Binding-site contacts:
Ligand atom C4 contacts residue ASN316 of chain 1.A at 4.2 Å.
Ligand atom O5 contacts residue ASN316 of chain 1.A at 2.3 Å (h-bond).
Ligand atom O6 contacts residue THR318 of chain 1.A at 4.0 Å.
Ligand atom N2 contacts residue NA1 of chain 1.K at 4.0 Å.
Ligand atom O5 contacts residue THR318 of chain 1.A at 4.1 Å.
Ligand atom C6 contacts residue ASP319 of chain 1.A at 3.3 Å.
Ligand atom C5 contacts residue ASN316 of chain 1.A at 3.6 Å.
Ligand atom O6 contacts residue ASP319 of chain 1.A at 2.9 Å (salt-bridge).
Ligand atom C2 contacts residue ASN316 of chain 1.A at 2.3 Å.
Ligand atom C1 contacts residue NA1 of chain 1.K at 4.0 Å.
Ligand atom O7 contacts residue ASN316 of chain 1.A at 4.2 Å.
Ligand atom C1 contacts residue THR318 of chain 1.A at 4.1 Å.
Ligand atom C8 contacts residue ASN316 of chain 1.A at 3.6 Å.
Ligand atom O5 contacts residue ASP319 of chain 1.A at 3.2 Å (salt-bridge).
Ligand atom C2 contacts residue NA1 of chain 1.K at 4.5 Å.
Ligand atom C7 contacts residue ASN316 of chain 1.A at 3.4 Å.
Ligand atom N2 contacts residue ASN316 of chain 1.A at 2.8 Å (h-bond).
Ligand atom O7 contacts residue ILE249 of chain 1.A at 4.4 Å.
Ligand atom C1 contacts residue ASP319 of chain 1.A at 4.0 Å.
Ligand atom C3 contacts residue ASN316 of chain 1.A at 3.7 Å.
Ligand atom C1 contacts residue ASN316 of chain 1.A at 1.4 Å.
Ligand atom O7 contacts residue THR318 of chain 1.A at 4.3 Å.
Ligand atom C5 contacts residue ASP319 of chain 1.A at 3.9 Å.
Ligand atom C5 contacts residue THR318 of chain 1.A at 4.1 Å.

This small molecule binds to this protein.
Small molecule (SMILES): CC(=O)N[C@H]1[C@H](O[C@H]2[C@H](O)[C@@H](NC(C)=O)CO[C@@H]2CO)O[C@H](CO)[C@@H](O)[C@@H]1O

Sequence of chain 1.A:
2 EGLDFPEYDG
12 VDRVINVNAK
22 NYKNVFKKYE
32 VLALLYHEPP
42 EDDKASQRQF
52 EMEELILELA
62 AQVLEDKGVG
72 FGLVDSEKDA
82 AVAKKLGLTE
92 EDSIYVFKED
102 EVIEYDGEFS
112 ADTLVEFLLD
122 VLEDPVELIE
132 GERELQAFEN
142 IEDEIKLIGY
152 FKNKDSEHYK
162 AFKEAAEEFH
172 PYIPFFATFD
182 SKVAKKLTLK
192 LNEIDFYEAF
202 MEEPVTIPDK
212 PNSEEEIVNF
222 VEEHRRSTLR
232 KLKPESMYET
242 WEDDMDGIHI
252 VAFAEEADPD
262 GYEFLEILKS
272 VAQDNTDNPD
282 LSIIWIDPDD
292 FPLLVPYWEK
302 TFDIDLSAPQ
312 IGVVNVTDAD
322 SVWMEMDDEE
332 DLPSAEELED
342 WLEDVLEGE